Binding-site contacts:
Ligand atom C8 contacts residue TYR84 of chain 1.A at 3.5 Å (hydrophobic).
Ligand atom S1 contacts residue PHE90 of chain 1.A at 3.8 Å.
Ligand atom C2 contacts residue XBT1 of chain 1.C at 0.2 Å.
Ligand atom C7 contacts residue LEU69 of chain 1.A at 4.0 Å (hydrophobic).
Ligand atom C5 contacts residue PHE90 of chain 1.A at 3.6 Å (hydrophobic).
Ligand atom C6 contacts residue PHE56 of chain 1.A at 3.6 Å (hydrophobic).
Ligand atom N3 contacts residue XBT1 of chain 1.C at 0.1 Å (h-bond).
Ligand atom C2 contacts residue PHE56 of chain 1.A at 3.8 Å (hydrophobic).
Ligand atom C6 contacts residue XBT1 of chain 1.C at 0.6 Å.
Ligand atom N3 contacts residue LEU105 of chain 1.A at 4.0 Å.
Ligand atom C2 contacts residue TYR120 of chain 1.A at 4.1 Å (hydrophobic).
Ligand atom C9 contacts residue LEU116 of chain 1.A at 3.5 Å (hydrophobic).
Ligand atom C6 contacts residue GLU118 of chain 1.A at 4.1 Å.
Ligand atom C4 contacts residue XBT1 of chain 1.C at 0.5 Å.
Ligand atom C6 contacts residue LEU105 of chain 1.A at 4.3 Å (hydrophobic).
Ligand atom S1 contacts residue PHE56 of chain 1.A at 4.0 Å.
Ligand atom C5 contacts residue TYR120 of chain 1.A at 4.4 Å (hydrophobic).
Ligand atom C4 contacts residue TYR120 of chain 1.A at 3.8 Å (hydrophobic).
Ligand atom C5 contacts residue PHE103 of chain 1.A at 4.1 Å (hydrophobic).
Ligand atom S1 contacts residue PHE54 of chain 1.A at 3.9 Å.
Ligand atom C4 contacts residue GLU118 of chain 1.A at 3.0 Å.
Ligand atom C7 contacts residue XBT1 of chain 1.C at 0.8 Å.
Ligand atom N3 contacts residue GLU118 of chain 1.A at 2.5 Å (salt-bridge).
Ligand atom C9 contacts residue VAL40 of chain 1.A at 4.0 Å (hydrophobic).
Ligand atom C8 contacts residue XBT1 of chain 1.C at 0.8 Å.
Ligand atom C9 contacts residue XBT1 of chain 1.C at 0.5 Å.
Ligand atom C2 contacts residue GLU118 of chain 1.A at 3.6 Å.
Ligand atom C4 contacts residue PHE103 of chain 1.A at 3.8 Å (hydrophobic).
Ligand atom C2 contacts residue LEU105 of chain 1.A at 4.1 Å (hydrophobic).
Ligand atom C9 contacts residue GLU118 of chain 1.A at 3.5 Å.
Ligand atom C8 contacts residue LEU69 of chain 1.A at 3.3 Å (hydrophobic).
Ligand atom C7 contacts residue LEU105 of chain 1.A at 4.0 Å (hydrophobic).
Ligand atom C9 contacts residue MET38 of chain 1.A at 4.3 Å (hydrophobic).
Ligand atom N3 contacts residue TYR120 of chain 1.A at 3.6 Å (h-bond).
Ligand atom C9 contacts residue LEU105 of chain 1.A at 4.3 Å (hydrophobic).
Ligand atom S1 contacts residue XBT1 of chain 1.C at 0.2 Å (h-bond).
Ligand atom N3 contacts residue PHE56 of chain 1.A at 4.4 Å.
Ligand atom C8 contacts residue MET38 of chain 1.A at 4.3 Å (hydrophobic).
Ligand atom C5 contacts residue XBT1 of chain 1.C at 0.3 Å.
Ligand atom C5 contacts residue PHE54 of chain 1.A at 3.5 Å (hydrophobic).

Sequence of chain 1.A:
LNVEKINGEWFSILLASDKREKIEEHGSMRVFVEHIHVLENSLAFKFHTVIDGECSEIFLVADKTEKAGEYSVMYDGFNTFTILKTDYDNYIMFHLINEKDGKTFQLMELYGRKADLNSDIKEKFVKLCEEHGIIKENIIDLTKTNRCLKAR

The protein below binds the small molecule below.
Small molecule (SMILES): CC[C@H](C)C1=NCCS1